Sequence of chain 1.A:
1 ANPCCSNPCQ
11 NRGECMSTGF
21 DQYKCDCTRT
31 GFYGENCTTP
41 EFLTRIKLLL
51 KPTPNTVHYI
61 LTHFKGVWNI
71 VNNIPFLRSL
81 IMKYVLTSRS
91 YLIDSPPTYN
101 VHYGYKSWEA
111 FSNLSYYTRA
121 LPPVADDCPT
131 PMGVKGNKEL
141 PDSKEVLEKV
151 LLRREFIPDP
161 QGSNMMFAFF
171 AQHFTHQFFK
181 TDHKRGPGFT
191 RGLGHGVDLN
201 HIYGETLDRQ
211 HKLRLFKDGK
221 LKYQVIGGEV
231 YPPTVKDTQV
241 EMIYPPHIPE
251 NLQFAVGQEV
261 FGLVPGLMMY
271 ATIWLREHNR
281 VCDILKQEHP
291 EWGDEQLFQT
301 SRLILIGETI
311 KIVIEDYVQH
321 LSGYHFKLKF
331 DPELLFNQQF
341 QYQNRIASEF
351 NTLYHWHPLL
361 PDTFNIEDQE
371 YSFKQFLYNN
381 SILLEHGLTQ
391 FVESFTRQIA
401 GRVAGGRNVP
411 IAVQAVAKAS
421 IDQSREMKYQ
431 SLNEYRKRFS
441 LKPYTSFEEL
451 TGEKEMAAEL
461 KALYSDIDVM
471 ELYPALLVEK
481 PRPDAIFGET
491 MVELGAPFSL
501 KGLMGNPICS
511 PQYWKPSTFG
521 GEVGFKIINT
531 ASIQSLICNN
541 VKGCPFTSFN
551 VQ

A protein and the small-molecule ligand that binds it are described below.
Small molecule (SMILES): CC(=O)N[C@@H]1[C@@H](O)[C@H](O)[C@@H](CO)O[C@H]1O

Binding-site contacts:
Ligand atom N2 contacts residue TYR23 of chain 1.A at 3.9 Å.
Ligand atom O6 contacts residue ASN36 of chain 1.A at 4.3 Å.
Ligand atom C8 contacts residue PRO8 of chain 1.A at 4.2 Å (hydrophobic).
Ligand atom C1 contacts residue ASN36 of chain 1.A at 1.4 Å.
Ligand atom C2 contacts residue TYR23 of chain 1.A at 3.5 Å (hydrophobic).
Ligand atom C5 contacts residue ASN36 of chain 1.A at 3.0 Å.
Ligand atom C8 contacts residue SER6 of chain 1.A at 3.7 Å.
Ligand atom N2 contacts residue ASN36 of chain 1.A at 3.1 Å (h-bond).
Ligand atom C2 contacts residue ASN36 of chain 1.A at 2.8 Å.
Ligand atom O5 contacts residue ASN36 of chain 1.A at 2.3 Å (h-bond).
Ligand atom C4 contacts residue GLU35 of chain 1.A at 4.5 Å.
Ligand atom C1 contacts residue TYR23 of chain 1.A at 3.3 Å (hydrophobic).
Ligand atom C3 contacts residue ASN36 of chain 1.A at 3.7 Å.
Ligand atom C5 contacts residue GLU35 of chain 1.A at 3.9 Å.
Ligand atom N2 contacts residue PRO8 of chain 1.A at 4.3 Å.
Ligand atom O5 contacts residue TYR23 of chain 1.A at 3.8 Å.
Ligand atom O5 contacts residue GLU35 of chain 1.A at 3.4 Å (salt-bridge).
Ligand atom C7 contacts residue ASN36 of chain 1.A at 4.4 Å.
Ligand atom C6 contacts residue GLU35 of chain 1.A at 3.4 Å.
Ligand atom C4 contacts residue ASN36 of chain 1.A at 4.0 Å.
Ligand atom C6 contacts residue ASN36 of chain 1.A at 4.0 Å.